The protein below binds the small molecule below.
Small molecule (SMILES): NCCCCCCCCCCCC(=O)O

Binding-site contacts:
Ligand atom N contacts residue MET181 of chain 16.A at 3.9 Å.
Ligand atom C6 contacts residue ILE95 of chain 16.A at 4.1 Å (hydrophobic).
Ligand atom O contacts residue LEU107 of chain 16.A at 4.4 Å.
Ligand atom C5 contacts residue ILE95 of chain 16.A at 3.8 Å (hydrophobic).
Ligand atom C7 contacts residue VAL117 of chain 16.A at 4.3 Å (hydrophobic).
Ligand atom C1 contacts residue ILE219 of chain 16.A at 4.1 Å (hydrophobic).
Ligand atom C4 contacts residue ILE183 of chain 16.A at 4.2 Å (hydrophobic).
Ligand atom C9 contacts residue TYR192 of chain 16.A at 4.1 Å (hydrophobic).
Ligand atom C3 contacts residue ILE95 of chain 16.A at 4.2 Å (hydrophobic).
Ligand atom O contacts residue TYR192 of chain 16.A at 3.9 Å.
Ligand atom C1 contacts residue VAL119 of chain 16.A at 4.2 Å (hydrophobic).
Ligand atom OXT contacts residue ASN194 of chain 16.A at 4.3 Å.
Ligand atom C2 contacts residue ILE183 of chain 16.A at 4.2 Å (hydrophobic).
Ligand atom C3 contacts residue ILE183 of chain 16.A at 3.7 Å (hydrophobic).
Ligand atom C5 contacts residue PHE240 of chain 16.A at 4.1 Å (hydrophobic).
Ligand atom N contacts residue TYR146 of chain 16.A at 4.1 Å.
Ligand atom C7 contacts residue ILE95 of chain 16.A at 4.3 Å (hydrophobic).
Ligand atom O contacts residue ASN194 of chain 16.A at 3.0 Å (h-bond).
Ligand atom C8 contacts residue MET216 of chain 16.A at 3.9 Å (hydrophobic).
Ligand atom C7 contacts residue PHE240 of chain 16.A at 3.9 Å (hydrophobic).
Ligand atom C7 contacts residue TYR192 of chain 16.A at 4.4 Å (hydrophobic).
Ligand atom C9 contacts residue PHE115 of chain 16.A at 4.1 Å (hydrophobic).
Ligand atom C8 contacts residue TYR192 of chain 16.A at 3.6 Å (hydrophobic).
Ligand atom C2 contacts residue ILE95 of chain 16.A at 3.8 Å (hydrophobic).
Ligand atom OXT contacts residue MET216 of chain 16.A at 4.2 Å.
Ligand atom C contacts residue ASN194 of chain 16.A at 4.0 Å.
Ligand atom C5 contacts residue ILE183 of chain 16.A at 4.4 Å (hydrophobic).
Ligand atom C contacts residue TYR192 of chain 16.A at 4.2 Å (hydrophobic).
Ligand atom O contacts residue VAL113 of chain 16.A at 4.0 Å.
Ligand atom C9 contacts residue PHE240 of chain 16.A at 4.1 Å (hydrophobic).
Ligand atom N contacts residue ILE219 of chain 16.A at 4.0 Å.
Ligand atom C10 contacts residue TYR192 of chain 16.A at 4.3 Å (hydrophobic).
Ligand atom C1 contacts residue ILE183 of chain 16.A at 4.2 Å (hydrophobic).
Ligand atom C4 contacts residue ILE95 of chain 16.A at 4.0 Å (hydrophobic).
Ligand atom C2 contacts residue TYR146 of chain 16.A at 3.9 Å (hydrophobic).
Ligand atom CA2 contacts residue PHE115 of chain 16.A at 4.3 Å (hydrophobic).
Ligand atom OXT contacts residue TYR210 of chain 16.A at 3.0 Å (h-bond).
Ligand atom C contacts residue TYR210 of chain 16.A at 4.1 Å (hydrophobic).
Ligand atom C10 contacts residue MET216 of chain 16.A at 3.6 Å (hydrophobic).
Ligand atom C6 contacts residue TYR192 of chain 16.A at 4.4 Å (hydrophobic).

Sequence of chain 16.A:
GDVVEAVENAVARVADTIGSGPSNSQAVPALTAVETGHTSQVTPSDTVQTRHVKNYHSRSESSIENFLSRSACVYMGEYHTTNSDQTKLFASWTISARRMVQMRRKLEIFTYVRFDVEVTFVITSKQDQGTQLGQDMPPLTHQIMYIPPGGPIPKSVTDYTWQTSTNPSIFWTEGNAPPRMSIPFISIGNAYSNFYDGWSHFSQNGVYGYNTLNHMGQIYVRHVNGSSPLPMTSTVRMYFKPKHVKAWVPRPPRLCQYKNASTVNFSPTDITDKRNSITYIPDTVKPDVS